A small-molecule ligand and the protein it binds are described below.
Small molecule (SMILES): CC(=O)N[C@H]1[C@H](O[C@H]2[C@H](O)[C@@H](NC(C)=O)CO[C@@H]2CO)O[C@H](CO)[C@@H](O)[C@@H]1O

Binding-site contacts:
Ligand atom C5 contacts residue HIS144 of chain 1.E at 4.2 Å.
Ligand atom C6 contacts residue HIS144 of chain 1.E at 4.0 Å.
Ligand atom C5 contacts residue ASN105 of chain 1.E at 3.7 Å.
Ligand atom O7 contacts residue ASN105 of chain 1.E at 4.0 Å.
Ligand atom C2 contacts residue ASN105 of chain 1.E at 2.5 Å.
Ligand atom O5 contacts residue ASN105 of chain 1.E at 2.4 Å (h-bond).
Ligand atom O5 contacts residue HIS144 of chain 1.E at 3.3 Å.
Ligand atom C1 contacts residue HIS144 of chain 1.E at 3.9 Å.
Ligand atom C4 contacts residue ASN105 of chain 1.E at 4.2 Å.
Ligand atom C3 contacts residue ASN105 of chain 1.E at 3.8 Å.
Ligand atom O6 contacts residue HIS144 of chain 1.E at 3.1 Å.
Ligand atom C7 contacts residue ASN105 of chain 1.E at 3.6 Å.
Ligand atom N2 contacts residue ASN105 of chain 1.E at 2.9 Å (h-bond).
Ligand atom C1 contacts residue ASN105 of chain 1.E at 1.4 Å.

Sequence of chain 1.E:
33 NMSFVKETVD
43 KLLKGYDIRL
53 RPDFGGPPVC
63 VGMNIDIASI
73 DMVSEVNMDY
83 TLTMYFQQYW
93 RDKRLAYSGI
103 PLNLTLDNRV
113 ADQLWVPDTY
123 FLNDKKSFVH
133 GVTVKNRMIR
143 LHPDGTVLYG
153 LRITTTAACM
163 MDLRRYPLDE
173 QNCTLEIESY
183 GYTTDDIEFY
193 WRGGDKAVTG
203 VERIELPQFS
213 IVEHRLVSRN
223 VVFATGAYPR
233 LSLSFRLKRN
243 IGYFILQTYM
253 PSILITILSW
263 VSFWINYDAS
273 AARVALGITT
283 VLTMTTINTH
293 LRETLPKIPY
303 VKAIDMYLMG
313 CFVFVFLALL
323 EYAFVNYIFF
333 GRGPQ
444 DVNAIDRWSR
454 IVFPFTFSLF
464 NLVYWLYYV